This protein binds this small molecule.
Small molecule (SMILES): O=C(N[C@H](CO)Cc1ccccc1)c1ccc(-c2ccncc2)cc1

Binding-site contacts:
Ligand atom C5 contacts residue ARG57 of chain 1.A at 3.4 Å.
Ligand atom N1 contacts residue VAL124 of chain 1.A at 2.9 Å (h-bond).
Ligand atom C15 contacts residue THR184 of chain 1.A at 3.3 Å.
Ligand atom C5 contacts residue LYS73 of chain 1.A at 3.8 Å.
Ligand atom C9 contacts residue LYS73 of chain 1.A at 3.8 Å.
Ligand atom C10 contacts residue VAL58 of chain 1.A at 3.6 Å (hydrophobic).
Ligand atom O contacts residue ASP185 of chain 1.A at 2.7 Å (salt-bridge).
Ligand atom C7 contacts residue PHE55 of chain 1.A at 3.8 Å (hydrophobic).
Ligand atom C20 contacts residue LEU174 of chain 1.A at 3.5 Å (hydrophobic).
Ligand atom C1 contacts residue ASP185 of chain 1.A at 3.6 Å.
Ligand atom C20 contacts residue ALA71 of chain 1.A at 3.5 Å (hydrophobic).
Ligand atom C15 contacts residue VAL58 of chain 1.A at 3.8 Å (hydrophobic).
Ligand atom C contacts residue ASP185 of chain 1.A at 3.2 Å.
Ligand atom C16 contacts residue ALA71 of chain 1.A at 3.7 Å (hydrophobic).
Ligand atom C19 contacts residue VAL124 of chain 1.A at 3.7 Å (hydrophobic).
Ligand atom C17 contacts residue LEU174 of chain 1.A at 3.7 Å (hydrophobic).
Ligand atom C11 contacts residue VAL58 of chain 1.A at 3.8 Å (hydrophobic).
Ligand atom C18 contacts residue ALA71 of chain 1.A at 3.7 Å (hydrophobic).
Ligand atom N1 contacts residue GLU122 of chain 1.A at 3.8 Å.
Ligand atom C7 contacts residue LYS73 of chain 1.A at 3.6 Å.
Ligand atom C16 contacts residue LEU174 of chain 1.A at 3.5 Å (hydrophobic).
Ligand atom N1 contacts residue TYR123 of chain 1.A at 3.7 Å.
Ligand atom C17 contacts residue ALA71 of chain 1.A at 3.8 Å (hydrophobic).
Ligand atom C8 contacts residue GLY53 of chain 1.A at 3.7 Å.
Ligand atom C14 contacts residue THR184 of chain 1.A at 3.2 Å.
Ligand atom C19 contacts residue GLU122 of chain 1.A at 3.2 Å.
Ligand atom C5 contacts residue GLY56 of chain 1.A at 3.5 Å.
Ligand atom O1 contacts residue ASP185 of chain 1.A at 3.5 Å.
Ligand atom N1 contacts residue ALA71 of chain 1.A at 3.6 Å.
Ligand atom C19 contacts residue ALA71 of chain 1.A at 3.4 Å (hydrophobic).
Ligand atom C6 contacts residue LYS73 of chain 1.A at 3.7 Å.
Ligand atom C19 contacts residue LEU174 of chain 1.A at 3.6 Å (hydrophobic).
Ligand atom O1 contacts residue LYS73 of chain 1.A at 2.8 Å (salt-bridge).
Ligand atom C10 contacts residue THR184 of chain 1.A at 3.8 Å.
Ligand atom C6 contacts residue GLY56 of chain 1.A at 3.6 Å.
Ligand atom C13 contacts residue THR184 of chain 1.A at 3.6 Å.
Ligand atom C3 contacts residue GLY53 of chain 1.A at 3.7 Å.
Ligand atom O contacts residue ASN172 of chain 1.A at 3.0 Å (h-bond).
Ligand atom C18 contacts residue PHE328 of chain 1.A at 3.7 Å (hydrophobic).
Ligand atom C8 contacts residue LYS73 of chain 1.A at 3.8 Å.

Sequence of chain 1.A:
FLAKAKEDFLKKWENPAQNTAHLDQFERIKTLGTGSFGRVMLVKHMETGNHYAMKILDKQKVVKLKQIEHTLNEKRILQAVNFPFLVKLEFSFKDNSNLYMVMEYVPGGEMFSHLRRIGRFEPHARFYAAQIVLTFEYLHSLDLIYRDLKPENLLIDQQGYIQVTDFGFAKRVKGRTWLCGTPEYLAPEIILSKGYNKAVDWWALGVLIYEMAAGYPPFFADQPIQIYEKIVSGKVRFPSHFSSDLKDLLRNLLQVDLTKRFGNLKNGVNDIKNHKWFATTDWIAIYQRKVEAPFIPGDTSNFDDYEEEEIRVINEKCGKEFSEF